Binding-site contacts:
Ligand atom O4P contacts residue THR174 of chain 1.A at 3.2 Å.
Ligand atom C2 contacts residue SER173 of chain 1.A at 3.9 Å.
Ligand atom O2P contacts residue SER233 of chain 1.A at 4.4 Å.
Ligand atom O1 contacts residue HIS200 of chain 1.A at 2.6 Å (h-bond).
Ligand atom O1 contacts residue ASN339 of chain 1.A at 3.2 Å.
Ligand atom C1 contacts residue NAD1 of chain 1.F at 3.4 Å.
Ligand atom O2 contacts residue NAD1 of chain 1.F at 3.8 Å.
Ligand atom O2 contacts residue THR203 of chain 1.A at 3.5 Å.
Ligand atom O2P contacts residue GLY235 of chain 1.A at 2.7 Å (h-bond).
Ligand atom P contacts residue SER172 of chain 1.A at 3.8 Å.
Ligand atom O4P contacts residue THR175 of chain 1.A at 4.2 Å.
Ligand atom C3 contacts residue SER172 of chain 1.A at 4.4 Å.
Ligand atom P contacts residue GLY235 of chain 1.A at 3.3 Å.
Ligand atom C1 contacts residue THR174 of chain 1.A at 4.4 Å.
Ligand atom O4P contacts residue GLY235 of chain 1.A at 3.2 Å (h-bond).
Ligand atom O3P contacts residue THR174 of chain 1.A at 2.6 Å (h-bond).
Ligand atom O1P contacts residue HIS200 of chain 1.A at 4.2 Å.
Ligand atom C1 contacts residue ASN339 of chain 1.A at 4.2 Å.
Ligand atom O3P contacts residue THR234 of chain 1.A at 2.9 Å (h-bond).
Ligand atom O2 contacts residue ARG257 of chain 1.A at 3.4 Å (salt-bridge).
Ligand atom C1 contacts residue SER173 of chain 1.A at 2.6 Å.
Ligand atom C2 contacts residue HIS200 of chain 1.A at 3.8 Å.
Ligand atom O4P contacts residue ALA236 of chain 1.A at 3.4 Å (h-bond).
Ligand atom O2P contacts residue THR234 of chain 1.A at 3.6 Å.
Ligand atom C3 contacts residue SER173 of chain 1.A at 4.4 Å.
Ligand atom C1 contacts residue HIS200 of chain 1.A at 2.9 Å.
Ligand atom O1 contacts residue SER173 of chain 1.A at 2.7 Å (h-bond).
Ligand atom O1P contacts residue SER173 of chain 1.A at 3.7 Å.
Ligand atom O1 contacts residue NAD1 of chain 1.F at 2.5 Å (h-bond).
Ligand atom P contacts residue THR174 of chain 1.A at 3.3 Å.
Ligand atom C2 contacts residue NAD1 of chain 1.F at 3.6 Å.
Ligand atom O1P contacts residue THR174 of chain 1.A at 3.6 Å.
Ligand atom O4P contacts residue SER172 of chain 1.A at 2.5 Å (h-bond).
Ligand atom O1P contacts residue SER172 of chain 1.A at 3.7 Å.
Ligand atom O3P contacts residue HIS200 of chain 1.A at 3.8 Å.
Ligand atom O3P contacts residue THR198 of chain 1.A at 4.3 Å.
Ligand atom P contacts residue THR234 of chain 1.A at 3.4 Å.
Ligand atom O3P contacts residue GLY235 of chain 1.A at 4.0 Å.
Ligand atom O2 contacts residue HIS200 of chain 1.A at 3.5 Å.
Ligand atom O4P contacts residue THR234 of chain 1.A at 3.3 Å (h-bond).

Sequence of chain 1.A:
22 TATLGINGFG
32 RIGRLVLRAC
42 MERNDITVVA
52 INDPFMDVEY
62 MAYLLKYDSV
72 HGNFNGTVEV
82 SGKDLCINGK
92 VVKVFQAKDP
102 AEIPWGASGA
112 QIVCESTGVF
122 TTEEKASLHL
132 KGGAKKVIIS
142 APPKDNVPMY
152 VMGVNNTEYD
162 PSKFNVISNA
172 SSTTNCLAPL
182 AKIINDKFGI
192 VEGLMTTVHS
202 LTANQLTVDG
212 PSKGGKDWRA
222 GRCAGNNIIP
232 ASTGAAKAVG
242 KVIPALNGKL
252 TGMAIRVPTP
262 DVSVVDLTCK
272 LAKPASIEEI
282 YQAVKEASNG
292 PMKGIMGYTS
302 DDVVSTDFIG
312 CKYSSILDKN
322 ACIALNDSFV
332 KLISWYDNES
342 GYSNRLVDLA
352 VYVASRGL

This protein binds this small molecule.
Small molecule (SMILES): O=C[C@H](O)COP(=O)(O)O